Binding-site contacts:
Ligand atom N2 contacts residue ASN240 of chain 43.F at 2.8 Å (h-bond).
Ligand atom C2 contacts residue ASN240 of chain 43.F at 2.5 Å.
Ligand atom C1 contacts residue ASN240 of chain 43.F at 1.5 Å.
Ligand atom O7 contacts residue GLY239 of chain 43.F at 3.6 Å.
Ligand atom C4 contacts residue ASN240 of chain 43.F at 4.3 Å.
Ligand atom O7 contacts residue ASN240 of chain 43.F at 3.0 Å (h-bond).
Ligand atom C7 contacts residue ASN240 of chain 43.F at 3.2 Å.
Ligand atom C5 contacts residue ASN240 of chain 43.F at 3.7 Å.
Ligand atom C3 contacts residue ASN240 of chain 43.F at 3.7 Å.
Ligand atom O5 contacts residue ASN240 of chain 43.F at 2.4 Å (h-bond).
Ligand atom C8 contacts residue ASN240 of chain 43.F at 3.9 Å.

Sequence of chain 43.F:
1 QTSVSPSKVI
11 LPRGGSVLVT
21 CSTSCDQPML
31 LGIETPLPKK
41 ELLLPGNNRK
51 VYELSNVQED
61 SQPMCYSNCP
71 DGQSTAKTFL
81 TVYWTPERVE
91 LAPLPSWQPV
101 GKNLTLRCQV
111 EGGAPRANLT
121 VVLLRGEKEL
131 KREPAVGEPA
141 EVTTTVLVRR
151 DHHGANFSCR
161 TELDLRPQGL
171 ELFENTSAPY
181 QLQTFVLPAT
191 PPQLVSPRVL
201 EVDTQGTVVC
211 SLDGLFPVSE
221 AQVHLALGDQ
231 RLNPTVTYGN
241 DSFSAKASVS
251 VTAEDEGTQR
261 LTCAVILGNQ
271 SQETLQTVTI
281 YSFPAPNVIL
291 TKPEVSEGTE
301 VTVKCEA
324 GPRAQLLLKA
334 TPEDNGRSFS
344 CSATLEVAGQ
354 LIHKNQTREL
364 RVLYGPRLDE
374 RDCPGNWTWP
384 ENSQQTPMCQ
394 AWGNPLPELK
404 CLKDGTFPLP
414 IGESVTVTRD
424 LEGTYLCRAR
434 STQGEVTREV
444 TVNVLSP

A protein and the small-molecule ligand that binds it are described below.
Small molecule (SMILES): CC(=O)N[C@@H]1[C@@H](O)[C@H](O)[C@@H](CO)O[C@H]1O